This small molecule binds to this protein.
Small molecule (SMILES): C[C@H](O)CP(=O)(O)O

Sequence of chain 2.A:
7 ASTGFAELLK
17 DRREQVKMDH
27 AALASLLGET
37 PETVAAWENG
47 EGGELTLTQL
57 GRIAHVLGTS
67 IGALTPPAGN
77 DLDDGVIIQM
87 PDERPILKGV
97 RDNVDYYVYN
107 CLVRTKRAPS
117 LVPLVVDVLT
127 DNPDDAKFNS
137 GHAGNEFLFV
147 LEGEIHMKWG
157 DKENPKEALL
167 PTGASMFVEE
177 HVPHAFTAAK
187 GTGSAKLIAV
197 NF

Binding-site contacts:
Ligand atom O14 contacts residue ASN135 of chain 2.B at 2.9 Å (h-bond).
Ligand atom O14 contacts residue ARG97 of chain 2.B at 3.4 Å (salt-bridge).
Ligand atom O14 contacts residue FE21 of chain 2.F at 3.7 Å.
Ligand atom C3 contacts residue HIS180 of chain 2.B at 4.3 Å.
Ligand atom C1 contacts residue GLU142 of chain 2.B at 3.9 Å.
Ligand atom C3 contacts residue GLU142 of chain 2.B at 3.8 Å.
Ligand atom C3 contacts residue FE21 of chain 2.F at 3.5 Å.
Ligand atom C2 contacts residue GLU142 of chain 2.B at 4.2 Å.
Ligand atom O13 contacts residue LYS23 of chain 2.A at 3.4 Å (salt-bridge).
Ligand atom C3 contacts residue PHE182 of chain 2.B at 4.1 Å (hydrophobic).
Ligand atom O13 contacts residue ARG97 of chain 2.B at 4.0 Å.
Ligand atom O6 contacts residue LEU144 of chain 2.B at 4.2 Å.
Ligand atom O6 contacts residue HIS180 of chain 2.B at 3.6 Å.
Ligand atom C1 contacts residue FE21 of chain 2.F at 4.4 Å.
Ligand atom O14 contacts residue TYR105 of chain 2.B at 4.3 Å.
Ligand atom P1 contacts residue FE21 of chain 2.F at 3.2 Å.
Ligand atom O15 contacts residue HIS138 of chain 2.B at 3.1 Å (h-bond).
Ligand atom P1 contacts residue TYR105 of chain 2.B at 3.7 Å.
Ligand atom C2 contacts residue TYR105 of chain 2.B at 3.8 Å (hydrophobic).
Ligand atom P1 contacts residue ARG97 of chain 2.B at 4.4 Å.
Ligand atom O14 contacts residue HIS180 of chain 2.B at 4.0 Å.
Ligand atom O6 contacts residue GLU142 of chain 2.B at 2.6 Å (salt-bridge).
Ligand atom O13 contacts residue TYR105 of chain 2.B at 2.7 Å (h-bond).
Ligand atom C1 contacts residue PHE182 of chain 2.B at 3.8 Å (hydrophobic).
Ligand atom O15 contacts residue ASN135 of chain 2.B at 3.5 Å (h-bond).
Ligand atom C2 contacts residue TYR103 of chain 2.B at 4.0 Å (hydrophobic).
Ligand atom P1 contacts residue ASN135 of chain 2.B at 3.9 Å.
Ligand atom O6 contacts residue FE21 of chain 2.F at 2.5 Å.
Ligand atom O13 contacts residue FE21 of chain 2.F at 4.4 Å.
Ligand atom O15 contacts residue FE21 of chain 2.F at 1.9 Å.
Ligand atom C1 contacts residue TYR103 of chain 2.B at 4.0 Å (hydrophobic).
Ligand atom O15 contacts residue GLU142 of chain 2.B at 3.9 Å.
Ligand atom O15 contacts residue HIS180 of chain 2.B at 3.4 Å (h-bond).
Ligand atom C3 contacts residue TYR103 of chain 2.B at 4.0 Å (hydrophobic).
Ligand atom P1 contacts residue LYS23 of chain 2.A at 4.3 Å.
Ligand atom C2 contacts residue FE21 of chain 2.F at 3.7 Å.
Ligand atom O6 contacts residue PHE182 of chain 2.B at 3.9 Å.
Ligand atom P1 contacts residue TYR103 of chain 2.B at 4.4 Å.
Ligand atom O15 contacts residue LYS23 of chain 2.A at 4.3 Å.
Ligand atom O14 contacts residue TYR103 of chain 2.B at 3.9 Å.

Sequence of chain 2.B:
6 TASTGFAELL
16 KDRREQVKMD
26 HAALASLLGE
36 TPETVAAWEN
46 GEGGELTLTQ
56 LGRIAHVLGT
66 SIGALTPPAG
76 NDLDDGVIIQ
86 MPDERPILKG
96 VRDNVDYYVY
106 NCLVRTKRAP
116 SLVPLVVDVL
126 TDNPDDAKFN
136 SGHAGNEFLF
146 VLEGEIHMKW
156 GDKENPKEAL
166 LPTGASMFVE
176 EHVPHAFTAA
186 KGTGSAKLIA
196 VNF